Sequence of chain 1.A:
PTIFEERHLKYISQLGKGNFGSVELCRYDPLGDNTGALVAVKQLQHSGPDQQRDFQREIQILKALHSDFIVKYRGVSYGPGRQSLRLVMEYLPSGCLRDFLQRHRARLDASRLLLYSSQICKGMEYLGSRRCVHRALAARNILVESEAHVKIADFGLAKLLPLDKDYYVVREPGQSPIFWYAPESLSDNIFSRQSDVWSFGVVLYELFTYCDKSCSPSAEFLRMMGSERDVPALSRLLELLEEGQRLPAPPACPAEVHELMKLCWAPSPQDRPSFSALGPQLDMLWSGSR

Binding-site contacts:
Ligand atom C6 contacts residue GLU94 of chain 1.A at 3.8 Å.
Ligand atom N5 contacts residue CYS100 of chain 1.A at 3.6 Å.
Ligand atom C17 contacts residue CYS100 of chain 1.A at 3.4 Å (hydrophobic).
Ligand atom C19 contacts residue LEU147 of chain 1.A at 3.9 Å (hydrophobic).
Ligand atom C22 contacts residue ASP158 of chain 1.A at 3.9 Å.
Ligand atom C4 contacts residue LEU96 of chain 1.A at 3.3 Å (hydrophobic).
Ligand atom C17 contacts residue ARG144 of chain 1.A at 3.5 Å.
Ligand atom C6 contacts residue ALA44 of chain 1.A at 3.8 Å (hydrophobic).
Ligand atom C2 contacts residue LEU147 of chain 1.A at 3.6 Å (hydrophobic).
Ligand atom N5 contacts residue ARG144 of chain 1.A at 3.5 Å.
Ligand atom C7 contacts residue LEU147 of chain 1.A at 3.9 Å (hydrophobic).
Ligand atom C8 contacts residue LEU19 of chain 1.A at 3.7 Å (hydrophobic).
Ligand atom C1 contacts residue LEU147 of chain 1.A at 3.6 Å (hydrophobic).
Ligand atom N contacts residue LEU96 of chain 1.A at 3.0 Å (h-bond).
Ligand atom C22 contacts residue EDO1 of chain 1.D at 3.9 Å.
Ligand atom C9 contacts residue LEU19 of chain 1.A at 3.4 Å (hydrophobic).
Ligand atom C17 contacts residue ASP103 of chain 1.A at 3.9 Å.
Ligand atom N5 contacts residue ARG102 of chain 1.A at 3.2 Å (salt-bridge).
Ligand atom N1 contacts residue LEU147 of chain 1.A at 3.7 Å.
Ligand atom C11 contacts residue CYS100 of chain 1.A at 3.5 Å (hydrophobic).
Ligand atom N contacts residue TYR95 of chain 1.A at 3.6 Å.
Ligand atom C3 contacts residue GLU94 of chain 1.A at 3.8 Å.
Ligand atom C21 contacts residue VAL27 of chain 1.A at 3.8 Å (hydrophobic).
Ligand atom C13 contacts residue CYS100 of chain 1.A at 3.6 Å (hydrophobic).
Ligand atom C4 contacts residue TYR95 of chain 1.A at 3.7 Å (hydrophobic).
Ligand atom N5 contacts residue ASP103 of chain 1.A at 3.7 Å.
Ligand atom C12 contacts residue ARG144 of chain 1.A at 3.7 Å.
Ligand atom C20 contacts residue VAL27 of chain 1.A at 3.9 Å (hydrophobic).
Ligand atom N1 contacts residue ALA44 of chain 1.A at 3.4 Å.
Ligand atom N2 contacts residue LEU147 of chain 1.A at 3.8 Å.
Ligand atom C contacts residue LEU147 of chain 1.A at 3.7 Å (hydrophobic).
Ligand atom C5 contacts residue LEU147 of chain 1.A at 3.9 Å (hydrophobic).
Ligand atom C16 contacts residue ASP103 of chain 1.A at 3.3 Å.
Ligand atom C21 contacts residue EDO1 of chain 1.D at 3.6 Å.
Ligand atom C12 contacts residue CYS100 of chain 1.A at 3.0 Å (hydrophobic).
Ligand atom N1 contacts residue GLU94 of chain 1.A at 2.8 Å (salt-bridge).
Ligand atom C10 contacts residue LEU19 of chain 1.A at 3.9 Å (hydrophobic).
Ligand atom O contacts residue CYS100 of chain 1.A at 3.6 Å.
Ligand atom C3 contacts residue LEU147 of chain 1.A at 3.5 Å (hydrophobic).
Ligand atom C3 contacts residue ALA44 of chain 1.A at 3.8 Å (hydrophobic).

A protein and the small-molecule ligand that binds it are described below.
Small molecule (SMILES): CN(C)C(=O)C(C#N)=Cc1ccc(-c2nc3cnc4[nH]ccc4c3n2C2CCCCC2)o1